Binding-site contacts:
Ligand atom O7 contacts residue ILE132 of chain 1.B at 3.5 Å (h-bond).
Ligand atom C6 contacts residue THR57 of chain 1.B at 3.7 Å.
Ligand atom O3 contacts residue SER134 of chain 1.B at 4.2 Å.
Ligand atom C7 contacts residue SER134 of chain 1.B at 3.6 Å.
Ligand atom C7 contacts residue PRO133 of chain 1.B at 4.2 Å (hydrophobic).
Ligand atom C7 contacts residue ASN55 of chain 1.B at 3.3 Å.
Ligand atom O5 contacts residue ARG476 of chain 1.B at 3.7 Å.
Ligand atom O7 contacts residue PRO133 of chain 1.B at 3.5 Å.
Ligand atom C1 contacts residue LEU480 of chain 1.B at 4.1 Å (hydrophobic).
Ligand atom O6 contacts residue LEU480 of chain 1.B at 3.5 Å.
Ligand atom O7 contacts residue ASN55 of chain 1.B at 3.3 Å (h-bond).
Ligand atom O5 contacts residue THR57 of chain 1.B at 4.0 Å.
Ligand atom C6 contacts residue ASP58 of chain 1.B at 4.2 Å.
Ligand atom C5 contacts residue THR57 of chain 1.B at 4.0 Å.
Ligand atom O6 contacts residue ASP58 of chain 1.B at 4.0 Å.
Ligand atom C5 contacts residue ASN55 of chain 1.B at 3.7 Å.
Ligand atom O7 contacts residue TRP53 of chain 1.B at 3.6 Å.
Ligand atom C8 contacts residue SER134 of chain 1.B at 3.5 Å.
Ligand atom C8 contacts residue TRP53 of chain 1.B at 3.8 Å (hydrophobic).
Ligand atom N2 contacts residue ASN55 of chain 1.B at 2.8 Å (h-bond).
Ligand atom C3 contacts residue ARG476 of chain 1.B at 4.0 Å.
Ligand atom C8 contacts residue THR57 of chain 1.B at 3.8 Å.
Ligand atom C6 contacts residue ARG476 of chain 1.B at 3.4 Å.
Ligand atom O7 contacts residue SER134 of chain 1.B at 3.1 Å (h-bond).
Ligand atom C2 contacts residue ASN55 of chain 1.B at 2.4 Å.
Ligand atom O5 contacts residue LEU480 of chain 1.B at 3.7 Å.
Ligand atom O5 contacts residue ASN55 of chain 1.B at 2.4 Å (h-bond).
Ligand atom O3 contacts residue ARG476 of chain 1.B at 2.7 Å (salt-bridge).
Ligand atom C4 contacts residue LEU480 of chain 1.B at 3.6 Å (hydrophobic).
Ligand atom C8 contacts residue PRO133 of chain 1.B at 4.0 Å (hydrophobic).
Ligand atom O6 contacts residue PRO59 of chain 1.B at 3.6 Å.
Ligand atom C3 contacts residue ASN55 of chain 1.B at 3.8 Å.
Ligand atom C1 contacts residue ASN55 of chain 1.B at 1.4 Å.
Ligand atom C6 contacts residue LEU480 of chain 1.B at 4.2 Å (hydrophobic).
Ligand atom C7 contacts residue TRP53 of chain 1.B at 4.0 Å (hydrophobic).
Ligand atom O6 contacts residue ARG476 of chain 1.B at 2.9 Å (salt-bridge).
Ligand atom O5 contacts residue ASP58 of chain 1.B at 3.8 Å.
Ligand atom C8 contacts residue TRP135 of chain 1.B at 4.0 Å (hydrophobic).
Ligand atom C5 contacts residue LEU480 of chain 1.B at 4.1 Å (hydrophobic).
Ligand atom C6 contacts residue PRO59 of chain 1.B at 4.0 Å (hydrophobic).

Sequence of chain 1.B:
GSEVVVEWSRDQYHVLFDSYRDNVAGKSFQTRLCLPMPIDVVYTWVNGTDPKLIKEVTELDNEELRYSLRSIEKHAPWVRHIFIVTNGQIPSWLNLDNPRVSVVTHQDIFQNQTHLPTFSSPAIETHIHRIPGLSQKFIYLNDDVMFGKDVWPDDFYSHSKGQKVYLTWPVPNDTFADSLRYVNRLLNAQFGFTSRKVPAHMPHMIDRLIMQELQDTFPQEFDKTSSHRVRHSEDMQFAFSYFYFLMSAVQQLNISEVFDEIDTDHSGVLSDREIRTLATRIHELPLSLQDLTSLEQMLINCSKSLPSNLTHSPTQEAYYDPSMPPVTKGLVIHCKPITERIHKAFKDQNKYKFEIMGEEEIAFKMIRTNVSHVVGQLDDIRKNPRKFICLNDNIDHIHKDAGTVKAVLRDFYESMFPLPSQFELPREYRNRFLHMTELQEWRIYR

This small molecule binds to this protein.
Small molecule (SMILES): CC(=O)N[C@H]1[C@H](O[C@H]2[C@H](O)[C@@H](NC(C)=O)CO[C@@H]2CO)O[C@H](CO)[C@@H](O[C@@H]2O[C@H](CO)[C@@H](O)[C@H](O)[C@@H]2O)[C@@H]1O